Sequence of chain 1.B:
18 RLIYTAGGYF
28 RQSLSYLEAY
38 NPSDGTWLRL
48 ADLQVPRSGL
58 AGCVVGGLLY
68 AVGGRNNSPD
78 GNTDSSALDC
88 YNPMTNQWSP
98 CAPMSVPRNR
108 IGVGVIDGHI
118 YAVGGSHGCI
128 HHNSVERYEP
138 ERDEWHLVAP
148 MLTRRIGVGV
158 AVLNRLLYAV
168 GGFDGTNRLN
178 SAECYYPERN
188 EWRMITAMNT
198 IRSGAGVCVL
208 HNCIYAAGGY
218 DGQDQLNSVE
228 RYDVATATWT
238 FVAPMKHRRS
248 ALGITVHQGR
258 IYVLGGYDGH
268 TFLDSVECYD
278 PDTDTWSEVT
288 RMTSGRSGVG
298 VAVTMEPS

Binding-site contacts:
Ligand atom OE2 contacts residue ARG175 of chain 1.B at 2.6 Å (salt-bridge).
Ligand atom O contacts residue SER294 of chain 1.B at 2.7 Å (h-bond).
Ligand atom OE1 contacts residue GLY201 of chain 1.B at 3.6 Å.
Ligand atom O contacts residue ZK21 of chain 1.U at 3.6 Å.
Ligand atom CB contacts residue ZK21 of chain 1.U at 2.8 Å.
Ligand atom CA contacts residue TYR26 of chain 1.B at 3.6 Å (hydrophobic).
Ligand atom CB contacts residue TYR217 of chain 1.B at 3.4 Å (hydrophobic).
Ligand atom C contacts residue SER247 of chain 1.B at 3.5 Å.
Ligand atom OE1 contacts residue SER55 of chain 1.B at 2.6 Å (h-bond).
Ligand atom CB contacts residue ARG72 of chain 1.B at 3.7 Å.
Ligand atom N contacts residue TYR26 of chain 1.B at 3.0 Å (h-bond).
Ligand atom CD contacts residue ARG175 of chain 1.B at 3.7 Å.
Ligand atom OE1 contacts residue ARG107 of chain 1.B at 2.7 Å (salt-bridge).
Ligand atom O contacts residue SER247 of chain 1.B at 2.6 Å (h-bond).
Ligand atom OE2 contacts residue ARG72 of chain 1.B at 2.9 Å (salt-bridge).
Ligand atom O contacts residue PHE269 of chain 1.B at 3.6 Å.
Ligand atom CD contacts residue ARG107 of chain 1.B at 3.5 Å.
Ligand atom OE2 contacts residue SER55 of chain 1.B at 3.7 Å.
Ligand atom O contacts residue ALA248 of chain 1.B at 3.6 Å.
Ligand atom O contacts residue ASN74 of chain 1.B at 3.0 Å (h-bond).
Ligand atom O contacts residue PHE269 of chain 1.B at 3.5 Å.
Ligand atom CB contacts residue TYR264 of chain 1.B at 3.5 Å (hydrophobic).
Ligand atom CA contacts residue ZK21 of chain 1.U at 3.5 Å.
Ligand atom OE1 contacts residue SER200 of chain 1.B at 2.8 Å (h-bond).
Ligand atom CD contacts residue SER200 of chain 1.B at 3.2 Å.
Ligand atom O contacts residue GLN222 of chain 1.B at 2.7 Å (h-bond).
Ligand atom CG contacts residue TYR26 of chain 1.B at 3.5 Å (hydrophobic).
Ligand atom OE1 contacts residue TYR26 of chain 1.B at 3.7 Å.
Ligand atom O contacts residue TYR264 of chain 1.B at 3.6 Å.
Ligand atom SG contacts residue ZK21 of chain 1.U at 1.8 Å.
Ligand atom OE2 contacts residue SER200 of chain 1.B at 3.0 Å (h-bond).
Ligand atom C contacts residue SER294 of chain 1.B at 3.8 Å.
Ligand atom CA contacts residue SER247 of chain 1.B at 3.6 Å.
Ligand atom CB contacts residue ASN74 of chain 1.B at 3.7 Å.
Ligand atom OE2 contacts residue ASN74 of chain 1.B at 3.0 Å (h-bond).
Ligand atom CD contacts residue SER55 of chain 1.B at 3.4 Å.
Ligand atom CD contacts residue TYR26 of chain 1.B at 3.5 Å (hydrophobic).
Ligand atom CG2 contacts residue ARG107 of chain 1.B at 3.5 Å.
Ligand atom CG contacts residue TYR217 of chain 1.B at 3.3 Å (hydrophobic).
Ligand atom CB contacts residue TYR26 of chain 1.B at 3.4 Å (hydrophobic).

The small molecule below binds the protein below.
Small molecule (SMILES): CC(=O)N[C@@H](C)C(=O)N[C@@H](C)C(=O)N[C@@H](CS)C(=O)N[C@@H](CC(N)=O)C(=O)N1CCC[C@H]1C(=O)N[C@@H](CCC(=O)O)C(=O)N[C@H](C(=O)N[C@H](C)C(=O)N[C@@H](CCC(=O)O)C(=O)N[C@@H](CS)C(N)=O)[C@@H](C)O